This protein binds this small molecule.
Small molecule (SMILES): CC(=O)N[C@@H]1[C@@H](O)[C@H](O)[C@@H](CO)O[C@H]1O

Sequence of chain 1.A:
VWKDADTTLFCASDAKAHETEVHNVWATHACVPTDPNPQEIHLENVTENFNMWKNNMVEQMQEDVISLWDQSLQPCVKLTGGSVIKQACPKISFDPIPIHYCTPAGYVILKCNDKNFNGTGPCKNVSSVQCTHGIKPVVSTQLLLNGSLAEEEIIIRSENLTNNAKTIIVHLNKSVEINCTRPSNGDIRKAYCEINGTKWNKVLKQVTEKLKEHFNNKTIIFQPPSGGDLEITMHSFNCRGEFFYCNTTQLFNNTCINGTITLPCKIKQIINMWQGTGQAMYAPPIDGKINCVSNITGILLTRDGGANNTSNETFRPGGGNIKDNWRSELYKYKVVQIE

Binding-site contacts:
Ligand atom C1 contacts residue THR162 of chain 1.A at 4.2 Å.
Ligand atom C1 contacts residue ASN160 of chain 1.A at 1.4 Å.
Ligand atom C3 contacts residue ASN160 of chain 1.A at 3.7 Å.
Ligand atom C5 contacts residue ASN160 of chain 1.A at 3.6 Å.
Ligand atom C5 contacts residue THR162 of chain 1.A at 3.7 Å.
Ligand atom O5 contacts residue ASN160 of chain 1.A at 2.4 Å (h-bond).
Ligand atom C1 contacts residue ASN163 of chain 1.A at 4.3 Å.
Ligand atom O5 contacts residue ASN163 of chain 1.A at 3.5 Å.
Ligand atom O5 contacts residue THR162 of chain 1.A at 4.0 Å.
Ligand atom C6 contacts residue ASN163 of chain 1.A at 4.1 Å.
Ligand atom C6 contacts residue THR162 of chain 1.A at 3.8 Å.
Ligand atom O7 contacts residue ASN160 of chain 1.A at 3.5 Å (h-bond).
Ligand atom C8 contacts residue ASN160 of chain 1.A at 4.3 Å.
Ligand atom N2 contacts residue ASN160 of chain 1.A at 2.7 Å (h-bond).
Ligand atom C5 contacts residue ASN163 of chain 1.A at 4.3 Å.
Ligand atom O6 contacts residue ASN163 of chain 1.A at 3.9 Å.
Ligand atom C7 contacts residue ASN160 of chain 1.A at 3.3 Å.
Ligand atom C2 contacts residue ASN160 of chain 1.A at 2.3 Å.
Ligand atom C4 contacts residue ASN160 of chain 1.A at 4.1 Å.